A protein and the small-molecule ligand that binds it are described below.
Small molecule (SMILES): Nc1ncnc2c1ncn2[C@@H]1O[C@H](COS(=O)(=O)NC(=O)[C@@H](N)Cc2ccc(O)cc2)[C@@H](O)[C@H]1O

Binding-site contacts:
Ligand atom OH contacts residue TYR40 of chain 1.B at 2.8 Å (h-bond).
Ligand atom CA contacts residue GLN189 of chain 1.B at 3.3 Å.
Ligand atom C2 contacts residue HIS215 of chain 1.B at 3.5 Å.
Ligand atom N1 contacts residue LEU217 of chain 1.B at 2.9 Å (h-bond).
Ligand atom O contacts residue ILE152 of chain 1.B at 3.4 Å (h-bond).
Ligand atom C2 contacts residue HIS214 of chain 1.B at 3.4 Å.
Ligand atom N contacts residue GLN189 of chain 1.B at 2.7 Å (h-bond).
Ligand atom N contacts residue GLN171 of chain 1.B at 3.3 Å (h-bond).
Ligand atom O3' contacts residue ASP41 of chain 1.B at 2.6 Å (salt-bridge).
Ligand atom N7 contacts residue GLN53 of chain 1.B at 3.4 Å (h-bond).
Ligand atom C6 contacts residue LEU217 of chain 1.B at 3.6 Å (hydrophobic).
Ligand atom CB contacts residue TYR167 of chain 1.B at 3.5 Å (hydrophobic).
Ligand atom N6 contacts residue MET227 of chain 1.B at 3.4 Å.
Ligand atom OH contacts residue GLN171 of chain 1.B at 3.5 Å.
Ligand atom N1 contacts residue ALA52 of chain 1.B at 3.6 Å.
Ligand atom N6 contacts residue LEU217 of chain 1.B at 3.1 Å (h-bond).
Ligand atom CZ contacts residue ASP174 of chain 1.B at 3.6 Å.
Ligand atom O3' contacts residue GLY186 of chain 1.B at 3.3 Å (h-bond).
Ligand atom C3' contacts residue ASP41 of chain 1.B at 3.6 Å.
Ligand atom C5 contacts residue MET216 of chain 1.B at 3.6 Å (hydrophobic).
Ligand atom OH contacts residue TRP74 of chain 1.B at 3.5 Å.
Ligand atom CE2 contacts residue TYR40 of chain 1.B at 3.5 Å (hydrophobic).
Ligand atom N1 contacts residue MET216 of chain 1.B at 3.6 Å.
Ligand atom C4' contacts residue GLY42 of chain 1.B at 3.4 Å.
Ligand atom OAD contacts residue GLU44 of chain 1.B at 3.1 Å (salt-bridge).
Ligand atom N3 contacts residue HIS214 of chain 1.B at 2.9 Å (h-bond).
Ligand atom O2' contacts residue GLY186 of chain 1.B at 2.8 Å (h-bond).
Ligand atom CE2 contacts residue GLN171 of chain 1.B at 3.5 Å.
Ligand atom N contacts residue TYR167 of chain 1.B at 2.9 Å (h-bond).
Ligand atom O2' contacts residue ASP188 of chain 1.B at 3.1 Å (salt-bridge).
Ligand atom CZ contacts residue TYR40 of chain 1.B at 3.6 Å (hydrophobic).
Ligand atom O contacts residue GLN189 of chain 1.B at 2.9 Å (h-bond).
Ligand atom CD2 contacts residue GLY42 of chain 1.B at 3.5 Å.
Ligand atom N contacts residue ILE152 of chain 1.B at 3.4 Å (h-bond).
Ligand atom C8 contacts residue GLN53 of chain 1.B at 3.3 Å.
Ligand atom C5' contacts residue GLY42 of chain 1.B at 2.9 Å.
Ligand atom O3' contacts residue LEU185 of chain 1.B at 3.3 Å.
Ligand atom OH contacts residue ASP174 of chain 1.B at 2.7 Å (salt-bridge).
Ligand atom CA contacts residue TYR167 of chain 1.B at 3.6 Å (hydrophobic).
Ligand atom CZ contacts residue GLN171 of chain 1.B at 3.5 Å.

Sequence of chain 1.B:
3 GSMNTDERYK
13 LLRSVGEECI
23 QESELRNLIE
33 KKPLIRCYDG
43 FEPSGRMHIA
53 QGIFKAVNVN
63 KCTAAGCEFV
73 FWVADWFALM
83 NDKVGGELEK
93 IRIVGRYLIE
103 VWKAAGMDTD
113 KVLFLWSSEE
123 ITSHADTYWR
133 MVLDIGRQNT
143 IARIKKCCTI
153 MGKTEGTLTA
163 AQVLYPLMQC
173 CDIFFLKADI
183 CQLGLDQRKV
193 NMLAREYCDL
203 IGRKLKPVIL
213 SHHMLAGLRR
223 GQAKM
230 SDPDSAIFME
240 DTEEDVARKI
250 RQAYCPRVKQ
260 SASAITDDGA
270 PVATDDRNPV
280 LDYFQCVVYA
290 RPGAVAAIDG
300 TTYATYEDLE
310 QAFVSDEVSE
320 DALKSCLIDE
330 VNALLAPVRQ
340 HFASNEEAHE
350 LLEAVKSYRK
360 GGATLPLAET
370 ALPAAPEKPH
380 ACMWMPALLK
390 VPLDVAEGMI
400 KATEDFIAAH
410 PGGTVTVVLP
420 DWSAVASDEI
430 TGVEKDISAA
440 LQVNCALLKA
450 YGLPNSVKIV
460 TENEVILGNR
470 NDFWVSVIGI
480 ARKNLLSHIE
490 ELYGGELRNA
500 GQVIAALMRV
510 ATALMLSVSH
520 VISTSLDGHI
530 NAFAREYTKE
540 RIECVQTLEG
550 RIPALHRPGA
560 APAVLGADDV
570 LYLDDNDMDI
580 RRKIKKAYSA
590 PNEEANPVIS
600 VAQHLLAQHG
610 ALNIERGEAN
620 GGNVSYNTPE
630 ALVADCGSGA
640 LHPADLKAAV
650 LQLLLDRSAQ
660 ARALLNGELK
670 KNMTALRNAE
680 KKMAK